Binding-site contacts:
Ligand atom N18 contacts residue TYR164 of chain 1.A at 3.8 Å.
Ligand atom N18 contacts residue ASP168 of chain 1.A at 2.8 Å (salt-bridge).
Ligand atom O04 contacts residue ARG147 of chain 1.A at 3.6 Å.
Ligand atom C16 contacts residue TYR164 of chain 1.A at 3.4 Å (hydrophobic).
Ligand atom O17 contacts residue ARG712 of chain 1.A at 3.2 Å (salt-bridge).
Ligand atom C16 contacts residue ARG712 of chain 1.A at 3.1 Å.
Ligand atom C06 contacts residue GLU774 of chain 1.A at 3.9 Å.
Ligand atom O17 contacts residue ASN711 of chain 1.A at 3.0 Å (h-bond).
Ligand atom C26 contacts residue THR167 of chain 1.A at 3.7 Å.
Ligand atom C19 contacts residue ASP168 of chain 1.A at 3.6 Å.
Ligand atom C16 contacts residue ASP168 of chain 1.A at 3.6 Å.
Ligand atom F27 contacts residue TYR164 of chain 1.A at 3.2 Å.
Ligand atom C24 contacts residue ARG712 of chain 1.A at 3.8 Å.
Ligand atom C23 contacts residue ARG712 of chain 1.A at 3.8 Å.
Ligand atom C07 contacts residue GLU774 of chain 1.A at 3.8 Å.
Ligand atom C11 contacts residue TYR722 of chain 1.A at 3.6 Å (hydrophobic).
Ligand atom C23 contacts residue HIS666 of chain 1.A at 3.8 Å.
Ligand atom C20 contacts residue HIS666 of chain 1.A at 3.6 Å.
Ligand atom C14 contacts residue ASP168 of chain 1.A at 3.6 Å.
Ligand atom F27 contacts residue ASP168 of chain 1.A at 3.4 Å.
Ligand atom C23 contacts residue HIS492 of chain 1.A at 3.7 Å.
Ligand atom C10 contacts residue THR167 of chain 1.A at 3.8 Å.
Ligand atom O02 contacts residue ARG147 of chain 1.A at 3.9 Å.
Ligand atom N15 contacts residue ASP168 of chain 1.A at 2.9 Å (salt-bridge).
Ligand atom N18 contacts residue ARG712 of chain 1.A at 3.4 Å (salt-bridge).
Ligand atom C25 contacts residue PRO710 of chain 1.A at 3.4 Å (hydrophobic).
Ligand atom C26 contacts residue ASP168 of chain 1.A at 3.9 Å.
Ligand atom F27 contacts residue THR167 of chain 1.A at 3.5 Å.
Ligand atom C12 contacts residue TYR722 of chain 1.A at 3.6 Å (hydrophobic).
Ligand atom C20 contacts residue ASP168 of chain 1.A at 3.5 Å.
Ligand atom N15 contacts residue TYR164 of chain 1.A at 3.7 Å.
Ligand atom C24 contacts residue PRO710 of chain 1.A at 3.2 Å (hydrophobic).
Ligand atom C12 contacts residue LEU770 of chain 1.A at 3.6 Å (hydrophobic).
Ligand atom N15 contacts residue ARG712 of chain 1.A at 3.4 Å (salt-bridge).
Ligand atom C06 contacts residue LYS146 of chain 1.A at 3.8 Å.
Ligand atom C13 contacts residue ARG712 of chain 1.A at 3.6 Å.
Ligand atom O17 contacts residue TYR164 of chain 1.A at 3.5 Å.
Ligand atom N21 contacts residue HIS666 of chain 1.A at 3.5 Å (h-bond).
Ligand atom C22 contacts residue HIS666 of chain 1.A at 3.7 Å.
Ligand atom C11 contacts residue LEU770 of chain 1.A at 3.9 Å (hydrophobic).

Sequence of chain 1.A:
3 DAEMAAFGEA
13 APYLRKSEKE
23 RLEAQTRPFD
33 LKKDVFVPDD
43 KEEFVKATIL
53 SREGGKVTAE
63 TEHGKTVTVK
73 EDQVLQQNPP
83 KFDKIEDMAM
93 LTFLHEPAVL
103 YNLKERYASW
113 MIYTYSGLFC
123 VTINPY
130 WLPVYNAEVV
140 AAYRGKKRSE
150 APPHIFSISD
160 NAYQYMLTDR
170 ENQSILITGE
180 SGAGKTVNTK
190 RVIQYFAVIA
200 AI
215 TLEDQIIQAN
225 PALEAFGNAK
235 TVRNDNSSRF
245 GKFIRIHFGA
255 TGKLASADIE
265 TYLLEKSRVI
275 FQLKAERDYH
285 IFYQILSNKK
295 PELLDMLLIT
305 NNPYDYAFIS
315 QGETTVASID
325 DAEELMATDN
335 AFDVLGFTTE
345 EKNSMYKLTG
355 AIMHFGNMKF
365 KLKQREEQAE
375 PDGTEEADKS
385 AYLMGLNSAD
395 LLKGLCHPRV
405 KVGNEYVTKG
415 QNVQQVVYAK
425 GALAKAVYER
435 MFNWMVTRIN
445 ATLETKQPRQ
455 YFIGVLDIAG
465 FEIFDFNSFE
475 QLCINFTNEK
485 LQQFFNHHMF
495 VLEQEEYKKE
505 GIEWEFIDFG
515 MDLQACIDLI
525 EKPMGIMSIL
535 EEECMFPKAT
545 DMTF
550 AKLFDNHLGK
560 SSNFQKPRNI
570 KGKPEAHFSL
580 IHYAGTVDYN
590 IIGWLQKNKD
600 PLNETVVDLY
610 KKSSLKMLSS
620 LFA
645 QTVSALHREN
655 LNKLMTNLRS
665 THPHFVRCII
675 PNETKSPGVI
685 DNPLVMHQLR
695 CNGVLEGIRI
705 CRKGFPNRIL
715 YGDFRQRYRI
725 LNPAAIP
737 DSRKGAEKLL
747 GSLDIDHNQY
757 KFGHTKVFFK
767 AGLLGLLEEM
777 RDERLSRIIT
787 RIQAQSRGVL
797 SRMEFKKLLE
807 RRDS

This small molecule binds to this protein.
Small molecule (SMILES): COC(=O)N1CCN(Cc2cccc(NC(=O)Nc3ccc(C)nc3)c2F)CC1